Binding-site contacts:
Ligand atom C21 contacts residue HEM1 of chain 1.N at 3.5 Å.
Ligand atom C03 contacts residue HEM1 of chain 1.N at 3.3 Å.
Ligand atom C07 contacts residue GLY315 of chain 1.B at 3.4 Å.
Ligand atom C07 contacts residue SER314 of chain 1.B at 3.8 Å.
Ligand atom C22 contacts residue PHE65 of chain 1.B at 3.6 Å (hydrophobic).
Ligand atom N20 contacts residue HEM1 of chain 1.N at 2.8 Å (h-bond).
Ligand atom C09 contacts residue GLU321 of chain 1.B at 3.4 Å.
Ligand atom C04 contacts residue PRO294 of chain 1.B at 3.8 Å (hydrophobic).
Ligand atom C13 contacts residue VAL296 of chain 1.B at 3.8 Å (hydrophobic).
Ligand atom C22 contacts residue HEM1 of chain 1.N at 3.8 Å.
Ligand atom C02 contacts residue TRP316 of chain 1.B at 3.8 Å (hydrophobic).
Ligand atom N20 contacts residue TYR435 of chain 1.B at 3.3 Å (h-bond).
Ligand atom C15 contacts residue VAL296 of chain 1.B at 3.4 Å (hydrophobic).
Ligand atom F12 contacts residue HEM1 of chain 1.N at 2.9 Å.
Ligand atom C09 contacts residue HEM1 of chain 1.N at 3.7 Å.
Ligand atom C02 contacts residue HEM1 of chain 1.N at 3.6 Å.
Ligand atom C02 contacts residue GLU321 of chain 1.B at 3.5 Å.
Ligand atom N02 contacts residue TRP316 of chain 1.B at 2.9 Å (h-bond).
Ligand atom C05 contacts residue VAL296 of chain 1.B at 3.6 Å (hydrophobic).
Ligand atom C06 contacts residue PRO294 of chain 1.B at 3.8 Å (hydrophobic).
Ligand atom C12 contacts residue HEM1 of chain 1.N at 3.5 Å.
Ligand atom C19 contacts residue HEM1 of chain 1.N at 3.5 Å.
Ligand atom C08 contacts residue GLU321 of chain 1.B at 3.5 Å.
Ligand atom N02 contacts residue TYR317 of chain 1.B at 3.8 Å.
Ligand atom C22 contacts residue TYR435 of chain 1.B at 3.3 Å (hydrophobic).
Ligand atom N01 contacts residue GLU321 of chain 1.B at 2.8 Å (salt-bridge).
Ligand atom C11 contacts residue HEM1 of chain 1.N at 3.6 Å.
Ligand atom C21 contacts residue TRP407 of chain 1.B at 3.4 Å (hydrophobic).
Ligand atom C07 contacts residue HEM1 of chain 1.N at 3.8 Å.
Ligand atom C14 contacts residue VAL296 of chain 1.B at 3.6 Å (hydrophobic).
Ligand atom C16 contacts residue HEM1 of chain 1.N at 3.8 Å.
Ligand atom C14 contacts residue HEM1 of chain 1.N at 3.2 Å.
Ligand atom C18 contacts residue HEM1 of chain 1.N at 3.3 Å.
Ligand atom C06 contacts residue GLU321 of chain 1.B at 3.5 Å.
Ligand atom N02 contacts residue GLU321 of chain 1.B at 2.8 Å (salt-bridge).
Ligand atom C11 contacts residue VAL296 of chain 1.B at 3.7 Å (hydrophobic).
Ligand atom C16 contacts residue VAL296 of chain 1.B at 3.5 Å (hydrophobic).
Ligand atom N02 contacts residue HEM1 of chain 1.N at 3.1 Å.
Ligand atom C07 contacts residue PRO294 of chain 1.B at 3.5 Å (hydrophobic).
Ligand atom C13 contacts residue HEM1 of chain 1.N at 3.2 Å.

Sequence of chain 1.B:
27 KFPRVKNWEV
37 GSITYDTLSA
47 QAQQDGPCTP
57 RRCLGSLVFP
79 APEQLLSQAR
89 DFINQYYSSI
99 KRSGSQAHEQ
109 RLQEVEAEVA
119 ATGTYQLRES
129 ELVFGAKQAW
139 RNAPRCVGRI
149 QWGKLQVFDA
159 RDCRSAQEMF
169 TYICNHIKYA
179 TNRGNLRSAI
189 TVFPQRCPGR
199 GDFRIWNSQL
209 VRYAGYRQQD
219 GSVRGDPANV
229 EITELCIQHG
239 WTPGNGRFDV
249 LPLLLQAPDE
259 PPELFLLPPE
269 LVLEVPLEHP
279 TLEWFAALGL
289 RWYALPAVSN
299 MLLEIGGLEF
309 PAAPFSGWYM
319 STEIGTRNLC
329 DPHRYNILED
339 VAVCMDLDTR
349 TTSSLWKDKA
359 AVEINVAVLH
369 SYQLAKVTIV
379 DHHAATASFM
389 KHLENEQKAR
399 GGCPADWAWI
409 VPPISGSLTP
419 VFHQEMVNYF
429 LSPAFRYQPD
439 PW

A protein and the small-molecule ligand that binds it are described below.
Small molecule (SMILES): Cc1cc(N)nc(CCc2c(F)ccc(CCCN(C)C)c2F)c1